Binding-site contacts:
Ligand atom O1A contacts residue LYS621 of chain 1.I at 4.2 Å.
Ligand atom PA contacts residue LYS628 of chain 1.I at 3.7 Å.
Ligand atom O3A contacts residue LYS628 of chain 1.I at 4.0 Å.
Ligand atom O3' contacts residue ASP642 of chain 1.I at 3.8 Å.
Ligand atom O2B contacts residue ILE645 of chain 1.I at 3.9 Å.
Ligand atom PB contacts residue HIS617 of chain 1.I at 4.2 Å.
Ligand atom O2B contacts residue LYS628 of chain 1.I at 3.6 Å.
Ligand atom O3' contacts residue LYS631 of chain 1.I at 3.6 Å (salt-bridge).
Ligand atom C3' contacts residue LYS631 of chain 1.I at 4.5 Å.
Ligand atom O1B contacts residue ILE645 of chain 1.I at 3.4 Å.
Ligand atom O3B contacts residue HIS617 of chain 1.I at 4.3 Å.
Ligand atom O1A contacts residue HIS617 of chain 1.I at 4.4 Å.
Ligand atom O3B contacts residue LYS628 of chain 1.I at 3.1 Å (salt-bridge).
Ligand atom O1A contacts residue LYS628 of chain 1.I at 2.8 Å (salt-bridge).
Ligand atom O2A contacts residue LYS621 of chain 1.I at 4.1 Å.
Ligand atom O2B contacts residue LYS631 of chain 1.I at 3.5 Å (salt-bridge).
Ligand atom O2A contacts residue LYS628 of chain 1.I at 3.8 Å.
Ligand atom O2B contacts residue HIS617 of chain 1.I at 2.9 Å (h-bond).
Ligand atom O3B contacts residue ILE645 of chain 1.I at 3.3 Å.
Ligand atom O1B contacts residue LYS658 of chain 1.I at 4.5 Å.
Ligand atom O1B contacts residue LYS631 of chain 1.I at 2.5 Å (salt-bridge).
Ligand atom PB contacts residue LYS628 of chain 1.I at 3.8 Å.
Ligand atom PB contacts residue LYS631 of chain 1.I at 3.6 Å.
Ligand atom PB contacts residue ILE645 of chain 1.I at 3.8 Å.

Sequence of chain 1.I:
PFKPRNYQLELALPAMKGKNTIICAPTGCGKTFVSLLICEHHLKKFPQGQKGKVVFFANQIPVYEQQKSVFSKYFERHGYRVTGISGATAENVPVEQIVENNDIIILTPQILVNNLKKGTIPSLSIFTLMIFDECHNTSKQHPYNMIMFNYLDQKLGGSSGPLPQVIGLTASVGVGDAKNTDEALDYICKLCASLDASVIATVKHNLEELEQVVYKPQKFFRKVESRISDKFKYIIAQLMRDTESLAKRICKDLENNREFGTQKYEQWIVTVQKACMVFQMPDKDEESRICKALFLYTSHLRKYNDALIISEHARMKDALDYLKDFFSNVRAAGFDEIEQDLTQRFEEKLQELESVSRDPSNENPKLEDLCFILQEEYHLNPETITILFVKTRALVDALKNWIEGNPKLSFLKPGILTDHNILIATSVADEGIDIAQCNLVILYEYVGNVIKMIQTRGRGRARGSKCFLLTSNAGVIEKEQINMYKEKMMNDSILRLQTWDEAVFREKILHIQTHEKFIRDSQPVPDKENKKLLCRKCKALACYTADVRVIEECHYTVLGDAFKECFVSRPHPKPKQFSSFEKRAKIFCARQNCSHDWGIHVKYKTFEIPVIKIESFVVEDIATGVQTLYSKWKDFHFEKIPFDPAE

A small-molecule ligand and the protein it binds are described below.
Small molecule (SMILES): C[n+]1cn([C@@H]2O[C@H](CO[P](=O)(O)OP(=O)(O)O)[C@@H](O)[C@H]2O)c2nc(N)[nH]c(=O)c21